Sequence of chain 3.A:
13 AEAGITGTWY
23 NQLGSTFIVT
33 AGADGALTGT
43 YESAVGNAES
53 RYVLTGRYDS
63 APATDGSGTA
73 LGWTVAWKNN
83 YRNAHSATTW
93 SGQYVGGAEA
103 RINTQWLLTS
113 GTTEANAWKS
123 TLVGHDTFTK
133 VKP

Binding-site contacts:
Ligand atom C3 contacts residue SER27 of chain 3.A at 3.7 Å.
Ligand atom C7 contacts residue TRP79 of chain 3.A at 3.9 Å (hydrophobic).
Ligand atom C11 contacts residue ASN49 of chain 3.A at 3.7 Å.
Ligand atom N1 contacts residue TYR43 of chain 3.A at 3.9 Å.
Ligand atom O11 contacts residue ASN49 of chain 3.A at 2.9 Å (h-bond).
Ligand atom C9 contacts residue VAL47 of chain 3.A at 3.4 Å (hydrophobic).
Ligand atom C3 contacts residue ASN23 of chain 3.A at 3.9 Å.
Ligand atom N1 contacts residue ASN23 of chain 3.A at 3.9 Å.
Ligand atom O12 contacts residue TRP79 of chain 3.A at 3.8 Å.
Ligand atom C9 contacts residue ALA50 of chain 3.A at 3.4 Å (hydrophobic).
Ligand atom O12 contacts residue ALA86 of chain 3.A at 3.6 Å.
Ligand atom N2 contacts residue SER45 of chain 3.A at 2.9 Å (h-bond).
Ligand atom C6 contacts residue TRP92 of chain 3.A at 3.9 Å (hydrophobic).
Ligand atom O11 contacts residue GLY48 of chain 3.A at 3.2 Å.
Ligand atom C10 contacts residue TRP79 of chain 3.A at 3.3 Å (hydrophobic).
Ligand atom N2 contacts residue VAL47 of chain 3.A at 3.5 Å.
Ligand atom C7 contacts residue VAL47 of chain 3.A at 3.5 Å (hydrophobic).
Ligand atom C5 contacts residue ASP128 of chain 3.A at 3.9 Å.
Ligand atom N1 contacts residue ASP128 of chain 3.A at 3.0 Å (salt-bridge).
Ligand atom C2 contacts residue TRP120 of chain 2.B at 3.8 Å (hydrophobic).
Ligand atom N3 contacts residue SER45 of chain 3.A at 3.8 Å.
Ligand atom C5 contacts residue LEU25 of chain 3.A at 3.9 Å (hydrophobic).
Ligand atom C10 contacts residue ALA50 of chain 3.A at 3.7 Å (hydrophobic).
Ligand atom O12 contacts residue SER88 of chain 3.A at 2.9 Å (h-bond).
Ligand atom C3 contacts residue LEU25 of chain 3.A at 3.7 Å (hydrophobic).
Ligand atom C9 contacts residue TRP79 of chain 3.A at 3.7 Å (hydrophobic).
Ligand atom C7 contacts residue SER45 of chain 3.A at 3.3 Å.
Ligand atom C4 contacts residue VAL47 of chain 3.A at 3.4 Å (hydrophobic).
Ligand atom N3 contacts residue SER27 of chain 3.A at 2.8 Å (h-bond).
Ligand atom C8 contacts residue TRP79 of chain 3.A at 3.8 Å (hydrophobic).
Ligand atom C3 contacts residue TYR43 of chain 3.A at 3.5 Å (hydrophobic).
Ligand atom S1 contacts residue TRP79 of chain 3.A at 3.5 Å.
Ligand atom C6 contacts residue TRP108 of chain 3.A at 3.6 Å (hydrophobic).
Ligand atom N3 contacts residue ASN23 of chain 3.A at 3.2 Å (h-bond).
Ligand atom S1 contacts residue THR90 of chain 3.A at 3.2 Å (h-bond).
Ligand atom N3 contacts residue TYR43 of chain 3.A at 2.6 Å (h-bond).
Ligand atom N1 contacts residue LEU25 of chain 3.A at 3.6 Å.
Ligand atom C3 contacts residue SER45 of chain 3.A at 3.7 Å.
Ligand atom C8 contacts residue VAL47 of chain 3.A at 3.9 Å (hydrophobic).
Ligand atom C9 contacts residue GLY48 of chain 3.A at 3.9 Å.

Sequence of chain 2.B:
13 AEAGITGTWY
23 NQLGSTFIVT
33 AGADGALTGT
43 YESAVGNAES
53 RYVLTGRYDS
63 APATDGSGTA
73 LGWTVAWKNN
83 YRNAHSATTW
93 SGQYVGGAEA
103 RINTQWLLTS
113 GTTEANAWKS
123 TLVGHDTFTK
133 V

The small molecule below binds the protein below.
Small molecule (SMILES): N=C1N[C@H]2[C@H](CS[C@H]2CCCCC(=O)O)N1